Binding-site contacts:
Ligand atom O3 contacts residue ARG168 of chain 3.A at 2.9 Å (salt-bridge).
Ligand atom O3P contacts residue SER55 of chain 3.A at 2.7 Å (h-bond).
Ligand atom O1 contacts residue ARG107 of chain 3.A at 2.9 Å (salt-bridge).
Ligand atom C2 contacts residue THR169 of chain 3.A at 3.7 Å.
Ligand atom C1 contacts residue ARG107 of chain 3.A at 3.7 Å.
Ligand atom O1P contacts residue SER83 of chain 1.A at 2.8 Å (h-bond).
Ligand atom P contacts residue ARG107 of chain 3.A at 3.7 Å.
Ligand atom O1P contacts residue LYS86 of chain 1.A at 3.0 Å (salt-bridge).
Ligand atom O2 contacts residue HIS135 of chain 3.A at 3.7 Å.
Ligand atom P contacts residue SER83 of chain 1.A at 3.5 Å.
Ligand atom O5 contacts residue ARG229 of chain 3.A at 2.9 Å (salt-bridge).
Ligand atom O1 contacts residue GLN138 of chain 3.A at 3.7 Å.
Ligand atom O2 contacts residue ARG168 of chain 3.A at 2.8 Å (salt-bridge).
Ligand atom P contacts residue THR56 of chain 3.A at 3.7 Å.
Ligand atom C1 contacts residue LEU268 of chain 3.A at 3.4 Å (hydrophobic).
Ligand atom O3 contacts residue ARG107 of chain 3.A at 3.0 Å (salt-bridge).
Ligand atom O3P contacts residue THR56 of chain 3.A at 3.5 Å (h-bond).
Ligand atom C1P contacts residue ARG57 of chain 3.A at 3.4 Å.
Ligand atom O2P contacts residue THR56 of chain 3.A at 3.0 Å (h-bond).
Ligand atom O1P contacts residue ARG107 of chain 3.A at 2.9 Å (salt-bridge).
Ligand atom C3 contacts residue LEU268 of chain 3.A at 3.3 Å (hydrophobic).
Ligand atom O4 contacts residue ARG229 of chain 3.A at 3.0 Å (salt-bridge).
Ligand atom C5 contacts residue ARG229 of chain 3.A at 3.6 Å.
Ligand atom O1P contacts residue SER55 of chain 3.A at 3.7 Å.
Ligand atom C4 contacts residue ARG168 of chain 3.A at 3.5 Å.
Ligand atom O3P contacts residue ARG107 of chain 3.A at 3.4 Å (salt-bridge).
Ligand atom O4 contacts residue LYS86 of chain 1.A at 2.7 Å (salt-bridge).
Ligand atom O3P contacts residue THR58 of chain 3.A at 2.8 Å (h-bond).
Ligand atom C2 contacts residue LEU268 of chain 3.A at 3.6 Å (hydrophobic).
Ligand atom O1 contacts residue THR58 of chain 3.A at 3.0 Å (h-bond).
Ligand atom C5 contacts residue LEU268 of chain 3.A at 3.5 Å (hydrophobic).
Ligand atom C1P contacts residue LEU268 of chain 3.A at 3.3 Å (hydrophobic).
Ligand atom O2P contacts residue ARG57 of chain 3.A at 2.9 Å (salt-bridge).
Ligand atom O2P contacts residue SER83 of chain 1.A at 3.0 Å (h-bond).
Ligand atom O5 contacts residue GLN231 of chain 3.A at 3.0 Å (h-bond).
Ligand atom P contacts residue ARG57 of chain 3.A at 3.7 Å.
Ligand atom O1 contacts residue HIS135 of chain 3.A at 2.7 Å (h-bond).
Ligand atom O3P contacts residue ARG57 of chain 3.A at 3.4 Å (salt-bridge).
Ligand atom O3 contacts residue LYS86 of chain 1.A at 3.0 Å (salt-bridge).
Ligand atom N2 contacts residue LEU268 of chain 3.A at 2.8 Å (h-bond).

Sequence of chain 1.A:
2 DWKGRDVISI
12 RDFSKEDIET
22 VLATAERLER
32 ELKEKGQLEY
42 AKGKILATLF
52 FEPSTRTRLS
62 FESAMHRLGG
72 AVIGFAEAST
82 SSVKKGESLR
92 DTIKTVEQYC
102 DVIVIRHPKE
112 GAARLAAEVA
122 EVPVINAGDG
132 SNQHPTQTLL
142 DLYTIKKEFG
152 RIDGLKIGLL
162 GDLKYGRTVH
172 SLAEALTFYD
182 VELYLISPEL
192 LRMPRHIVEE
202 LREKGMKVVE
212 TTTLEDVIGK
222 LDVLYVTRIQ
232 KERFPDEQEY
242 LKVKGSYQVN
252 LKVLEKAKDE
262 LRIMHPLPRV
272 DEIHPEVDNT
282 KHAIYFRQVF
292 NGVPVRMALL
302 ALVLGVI

A protein and the small-molecule ligand that binds it are described below.
Small molecule (SMILES): O=C(O)C[C@H](NC(=O)CP(=O)(O)O)C(=O)O

Sequence of chain 3.A:
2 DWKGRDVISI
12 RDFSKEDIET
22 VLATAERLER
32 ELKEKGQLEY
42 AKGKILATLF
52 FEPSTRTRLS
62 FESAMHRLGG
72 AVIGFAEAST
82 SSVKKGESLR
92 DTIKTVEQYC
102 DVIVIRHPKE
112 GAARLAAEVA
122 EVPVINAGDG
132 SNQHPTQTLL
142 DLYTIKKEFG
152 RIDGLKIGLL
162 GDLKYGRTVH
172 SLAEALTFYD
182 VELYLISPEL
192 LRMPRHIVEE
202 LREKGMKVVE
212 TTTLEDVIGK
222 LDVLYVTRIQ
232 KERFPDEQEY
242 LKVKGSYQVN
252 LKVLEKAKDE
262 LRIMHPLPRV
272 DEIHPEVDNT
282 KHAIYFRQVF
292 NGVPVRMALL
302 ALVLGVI